Sequence of chain 1.G:
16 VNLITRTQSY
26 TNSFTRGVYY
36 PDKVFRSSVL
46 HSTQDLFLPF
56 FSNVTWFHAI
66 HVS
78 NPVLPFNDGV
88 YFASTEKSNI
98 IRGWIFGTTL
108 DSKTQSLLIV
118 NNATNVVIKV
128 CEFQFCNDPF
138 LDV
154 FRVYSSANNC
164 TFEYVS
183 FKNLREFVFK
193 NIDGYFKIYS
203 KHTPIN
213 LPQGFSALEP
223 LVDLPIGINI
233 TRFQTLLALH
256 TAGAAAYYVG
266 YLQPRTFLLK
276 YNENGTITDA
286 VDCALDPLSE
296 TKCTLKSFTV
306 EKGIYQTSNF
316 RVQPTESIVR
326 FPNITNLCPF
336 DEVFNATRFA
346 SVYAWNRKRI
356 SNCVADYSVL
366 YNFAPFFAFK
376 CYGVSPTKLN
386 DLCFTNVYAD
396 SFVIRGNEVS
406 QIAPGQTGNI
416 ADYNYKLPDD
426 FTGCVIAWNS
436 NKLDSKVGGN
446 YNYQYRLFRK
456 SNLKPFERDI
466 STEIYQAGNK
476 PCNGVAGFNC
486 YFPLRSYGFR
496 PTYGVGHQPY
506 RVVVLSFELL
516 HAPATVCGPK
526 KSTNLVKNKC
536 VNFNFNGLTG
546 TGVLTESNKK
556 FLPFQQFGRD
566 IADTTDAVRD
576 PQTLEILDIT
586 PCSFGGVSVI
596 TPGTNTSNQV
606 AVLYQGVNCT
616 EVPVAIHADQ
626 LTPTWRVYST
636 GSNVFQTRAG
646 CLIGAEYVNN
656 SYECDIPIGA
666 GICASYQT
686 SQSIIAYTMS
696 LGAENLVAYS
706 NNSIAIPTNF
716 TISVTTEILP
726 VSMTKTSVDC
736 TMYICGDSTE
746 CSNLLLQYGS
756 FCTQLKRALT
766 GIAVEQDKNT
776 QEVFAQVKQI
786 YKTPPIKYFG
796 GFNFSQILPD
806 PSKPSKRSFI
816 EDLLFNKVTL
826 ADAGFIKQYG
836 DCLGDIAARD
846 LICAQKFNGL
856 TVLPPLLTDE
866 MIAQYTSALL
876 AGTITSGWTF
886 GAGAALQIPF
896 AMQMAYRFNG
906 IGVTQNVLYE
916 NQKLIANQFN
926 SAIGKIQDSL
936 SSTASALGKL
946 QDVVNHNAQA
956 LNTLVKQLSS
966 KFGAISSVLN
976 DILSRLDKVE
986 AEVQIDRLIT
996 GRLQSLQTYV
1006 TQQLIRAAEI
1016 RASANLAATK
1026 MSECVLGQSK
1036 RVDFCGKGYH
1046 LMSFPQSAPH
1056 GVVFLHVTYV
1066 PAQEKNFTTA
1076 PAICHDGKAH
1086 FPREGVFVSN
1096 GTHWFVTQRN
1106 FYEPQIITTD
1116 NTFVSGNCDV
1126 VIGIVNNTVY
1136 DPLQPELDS

Binding-site contacts:
Ligand atom C2 contacts residue TYR25 of chain 1.G at 4.5 Å (hydrophobic).
Ligand atom C1 contacts residue ASN58 of chain 1.G at 1.4 Å.
Ligand atom C3 contacts residue ASN58 of chain 1.G at 3.8 Å.
Ligand atom C1 contacts residue TYR25 of chain 1.G at 3.7 Å (hydrophobic).
Ligand atom C7 contacts residue ASN58 of chain 1.G at 3.8 Å.
Ligand atom O7 contacts residue ASN58 of chain 1.G at 4.2 Å.
Ligand atom C4 contacts residue ASN58 of chain 1.G at 4.2 Å.
Ligand atom C2 contacts residue ASN58 of chain 1.G at 2.5 Å.
Ligand atom O6 contacts residue TYR25 of chain 1.G at 3.5 Å.
Ligand atom O5 contacts residue TYR25 of chain 1.G at 4.0 Å.
Ligand atom C5 contacts residue TYR25 of chain 1.G at 3.7 Å (hydrophobic).
Ligand atom C6 contacts residue TYR25 of chain 1.G at 4.0 Å (hydrophobic).
Ligand atom C8 contacts residue ASN58 of chain 1.G at 4.2 Å.
Ligand atom N2 contacts residue ASN58 of chain 1.G at 3.0 Å (h-bond).
Ligand atom C5 contacts residue ASN58 of chain 1.G at 3.6 Å.
Ligand atom O5 contacts residue ASN58 of chain 1.G at 2.3 Å (h-bond).

A small-molecule ligand and the protein it binds are described below.
Small molecule (SMILES): CC(=O)N[C@@H]1[C@@H](O)[C@H](O)[C@@H](CO)O[C@H]1O